Sequence of chain 2.A:
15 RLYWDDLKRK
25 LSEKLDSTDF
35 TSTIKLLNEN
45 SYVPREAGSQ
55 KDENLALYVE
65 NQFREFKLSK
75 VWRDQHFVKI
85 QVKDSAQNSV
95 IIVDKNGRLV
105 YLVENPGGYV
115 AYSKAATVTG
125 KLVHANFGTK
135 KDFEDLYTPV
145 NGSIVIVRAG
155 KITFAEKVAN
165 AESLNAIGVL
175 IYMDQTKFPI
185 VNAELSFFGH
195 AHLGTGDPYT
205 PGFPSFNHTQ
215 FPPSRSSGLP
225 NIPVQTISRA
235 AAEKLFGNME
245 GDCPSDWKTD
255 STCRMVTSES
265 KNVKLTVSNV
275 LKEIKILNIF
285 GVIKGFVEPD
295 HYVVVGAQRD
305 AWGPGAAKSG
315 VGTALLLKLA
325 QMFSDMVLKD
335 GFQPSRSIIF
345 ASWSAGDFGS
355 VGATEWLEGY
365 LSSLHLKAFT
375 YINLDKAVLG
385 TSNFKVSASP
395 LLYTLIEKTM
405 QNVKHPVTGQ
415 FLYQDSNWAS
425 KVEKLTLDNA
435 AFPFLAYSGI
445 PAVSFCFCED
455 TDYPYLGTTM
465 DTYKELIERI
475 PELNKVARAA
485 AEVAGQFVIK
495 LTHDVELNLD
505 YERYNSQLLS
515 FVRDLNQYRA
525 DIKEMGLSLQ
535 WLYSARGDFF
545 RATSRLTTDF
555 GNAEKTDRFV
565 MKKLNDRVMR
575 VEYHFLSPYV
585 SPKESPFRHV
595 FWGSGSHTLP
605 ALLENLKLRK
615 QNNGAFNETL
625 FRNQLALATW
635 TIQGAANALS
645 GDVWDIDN

Sequence of chain 1.A:
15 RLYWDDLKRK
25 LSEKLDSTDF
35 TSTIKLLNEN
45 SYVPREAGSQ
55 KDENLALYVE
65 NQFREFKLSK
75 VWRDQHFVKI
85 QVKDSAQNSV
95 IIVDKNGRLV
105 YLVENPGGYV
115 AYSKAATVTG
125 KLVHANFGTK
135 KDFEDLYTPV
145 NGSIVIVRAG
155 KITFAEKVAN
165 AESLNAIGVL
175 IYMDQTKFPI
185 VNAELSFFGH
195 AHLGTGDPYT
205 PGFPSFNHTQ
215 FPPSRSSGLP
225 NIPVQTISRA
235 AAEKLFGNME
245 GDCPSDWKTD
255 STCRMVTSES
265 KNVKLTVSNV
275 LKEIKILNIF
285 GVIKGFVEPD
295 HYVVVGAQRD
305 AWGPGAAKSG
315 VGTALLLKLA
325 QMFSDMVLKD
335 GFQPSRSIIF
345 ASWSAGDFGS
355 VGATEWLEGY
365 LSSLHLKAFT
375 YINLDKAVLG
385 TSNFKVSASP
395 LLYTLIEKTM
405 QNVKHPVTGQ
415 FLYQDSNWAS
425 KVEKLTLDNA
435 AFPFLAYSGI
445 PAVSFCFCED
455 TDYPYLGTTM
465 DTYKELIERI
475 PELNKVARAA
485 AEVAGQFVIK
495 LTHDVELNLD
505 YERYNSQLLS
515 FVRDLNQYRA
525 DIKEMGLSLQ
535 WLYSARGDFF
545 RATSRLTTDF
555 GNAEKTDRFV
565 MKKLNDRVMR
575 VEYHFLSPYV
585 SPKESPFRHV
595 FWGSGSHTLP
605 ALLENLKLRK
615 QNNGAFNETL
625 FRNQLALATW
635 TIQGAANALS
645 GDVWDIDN

Binding-site contacts:
Ligand atom C6 contacts residue GLU277 of chain 2.A at 4.1 Å.
Ligand atom C7 contacts residue TRP535 of chain 1.A at 4.3 Å (hydrophobic).
Ligand atom C4 contacts residue ASN211 of chain 2.A at 4.2 Å.
Ligand atom N2 contacts residue ASN211 of chain 2.A at 2.9 Å (h-bond).
Ligand atom C8 contacts residue ASN211 of chain 2.A at 4.2 Å.
Ligand atom O7 contacts residue TRP535 of chain 1.A at 3.6 Å.
Ligand atom C1 contacts residue PHE81 of chain 2.A at 4.2 Å (hydrophobic).
Ligand atom N2 contacts residue PHE81 of chain 2.A at 4.4 Å.
Ligand atom O6 contacts residue GLU277 of chain 2.A at 3.0 Å (salt-bridge).
Ligand atom C5 contacts residue ASN211 of chain 2.A at 3.7 Å.
Ligand atom C3 contacts residue ASN211 of chain 2.A at 3.8 Å.
Ligand atom O5 contacts residue ASN211 of chain 2.A at 2.4 Å (h-bond).
Ligand atom O5 contacts residue PHE215 of chain 2.A at 4.3 Å.
Ligand atom O7 contacts residue ASN211 of chain 2.A at 2.7 Å (h-bond).
Ligand atom C1 contacts residue ASN211 of chain 2.A at 1.4 Å.
Ligand atom C8 contacts residue TRP535 of chain 1.A at 4.1 Å (hydrophobic).
Ligand atom C2 contacts residue ASN211 of chain 2.A at 2.5 Å.
Ligand atom O6 contacts residue PHE215 of chain 2.A at 4.4 Å.
Ligand atom C7 contacts residue ASN211 of chain 2.A at 3.0 Å.

A small-molecule ligand and the protein it binds are described below.
Small molecule (SMILES): CC(=O)N[C@@H]1[C@@H](O)[C@H](O)[C@@H](CO)O[C@H]1O